Sequence of chain 1.C:
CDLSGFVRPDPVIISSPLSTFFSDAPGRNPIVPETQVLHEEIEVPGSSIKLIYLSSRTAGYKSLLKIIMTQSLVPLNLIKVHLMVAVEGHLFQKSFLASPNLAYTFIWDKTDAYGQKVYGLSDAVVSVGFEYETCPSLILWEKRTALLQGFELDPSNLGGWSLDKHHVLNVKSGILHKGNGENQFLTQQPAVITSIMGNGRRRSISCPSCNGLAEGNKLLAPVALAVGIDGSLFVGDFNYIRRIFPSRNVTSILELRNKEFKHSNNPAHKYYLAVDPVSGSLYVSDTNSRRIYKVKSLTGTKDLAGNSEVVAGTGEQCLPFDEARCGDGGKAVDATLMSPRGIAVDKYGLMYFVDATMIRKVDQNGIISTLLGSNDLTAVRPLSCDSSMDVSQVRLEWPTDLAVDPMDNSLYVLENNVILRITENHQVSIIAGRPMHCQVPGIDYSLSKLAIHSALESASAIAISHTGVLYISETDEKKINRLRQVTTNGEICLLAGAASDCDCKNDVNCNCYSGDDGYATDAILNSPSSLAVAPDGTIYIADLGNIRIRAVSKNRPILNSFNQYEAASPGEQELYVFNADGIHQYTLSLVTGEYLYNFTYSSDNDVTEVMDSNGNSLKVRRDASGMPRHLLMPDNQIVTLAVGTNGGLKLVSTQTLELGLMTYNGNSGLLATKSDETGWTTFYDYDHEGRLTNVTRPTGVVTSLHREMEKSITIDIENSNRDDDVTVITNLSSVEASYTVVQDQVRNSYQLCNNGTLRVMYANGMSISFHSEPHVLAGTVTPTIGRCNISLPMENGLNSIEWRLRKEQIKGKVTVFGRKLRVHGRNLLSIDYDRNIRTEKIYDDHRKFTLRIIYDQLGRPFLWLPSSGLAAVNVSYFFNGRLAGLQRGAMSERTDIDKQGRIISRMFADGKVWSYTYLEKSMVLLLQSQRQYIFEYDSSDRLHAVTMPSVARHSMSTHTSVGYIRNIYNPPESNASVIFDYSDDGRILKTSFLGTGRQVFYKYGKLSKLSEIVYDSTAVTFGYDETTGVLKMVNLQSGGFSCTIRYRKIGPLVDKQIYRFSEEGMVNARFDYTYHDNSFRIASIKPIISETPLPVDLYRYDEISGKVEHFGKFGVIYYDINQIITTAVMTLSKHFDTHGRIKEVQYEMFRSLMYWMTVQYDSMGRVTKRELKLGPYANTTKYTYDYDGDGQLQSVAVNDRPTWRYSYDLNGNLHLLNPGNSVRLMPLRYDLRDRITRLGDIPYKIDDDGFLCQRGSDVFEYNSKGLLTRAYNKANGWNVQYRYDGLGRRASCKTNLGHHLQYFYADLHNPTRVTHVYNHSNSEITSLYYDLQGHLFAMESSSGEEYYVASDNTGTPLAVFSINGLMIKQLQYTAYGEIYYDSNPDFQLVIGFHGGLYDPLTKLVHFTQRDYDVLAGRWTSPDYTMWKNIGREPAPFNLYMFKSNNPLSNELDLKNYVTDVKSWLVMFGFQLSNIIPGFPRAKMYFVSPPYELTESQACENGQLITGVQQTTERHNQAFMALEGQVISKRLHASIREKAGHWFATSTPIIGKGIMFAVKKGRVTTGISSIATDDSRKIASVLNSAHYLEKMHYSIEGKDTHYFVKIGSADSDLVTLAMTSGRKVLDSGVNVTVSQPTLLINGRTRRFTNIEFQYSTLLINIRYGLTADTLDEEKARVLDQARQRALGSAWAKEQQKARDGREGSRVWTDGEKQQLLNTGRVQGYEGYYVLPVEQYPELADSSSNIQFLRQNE

Binding-site contacts:
Ligand atom O5 contacts residue ASN1319 of chain 1.C at 2.3 Å (h-bond).
Ligand atom C8 contacts residue LEU1301 of chain 1.C at 3.8 Å (hydrophobic).
Ligand atom O4 contacts residue ILE1368 of chain 1.C at 3.3 Å (h-bond).
Ligand atom C1 contacts residue ASN1384 of chain 1.C at 3.8 Å.
Ligand atom C3 contacts residue ASN1319 of chain 1.C at 3.8 Å.
Ligand atom O4 contacts residue SER1383 of chain 1.C at 3.1 Å (h-bond).
Ligand atom O3 contacts residue ASP1386 of chain 1.C at 3.8 Å.
Ligand atom C6 contacts residue ASN1384 of chain 1.C at 3.7 Å.
Ligand atom N2 contacts residue ASN1319 of chain 1.C at 3.0 Å (h-bond).
Ligand atom O5 contacts residue ASP1386 of chain 1.C at 3.9 Å.
Ligand atom O4 contacts residue ASN1384 of chain 1.C at 3.5 Å.
Ligand atom C7 contacts residue ASN1319 of chain 1.C at 3.4 Å.
Ligand atom C6 contacts residue ASP1386 of chain 1.C at 3.3 Å.
Ligand atom O6 contacts residue SER1383 of chain 1.C at 3.6 Å.
Ligand atom O3 contacts residue GLN1388 of chain 1.C at 3.2 Å (h-bond).
Ligand atom N2 contacts residue GLN1388 of chain 1.C at 3.2 Å (h-bond).
Ligand atom C6 contacts residue SER1383 of chain 1.C at 3.3 Å.
Ligand atom O7 contacts residue ASN1319 of chain 1.C at 3.4 Å (h-bond).
Ligand atom C6 contacts residue SER1321 of chain 1.C at 3.9 Å.
Ligand atom O5 contacts residue ASN1322 of chain 1.C at 3.1 Å (h-bond).
Ligand atom C5 contacts residue SER1321 of chain 1.C at 3.4 Å.
Ligand atom C4 contacts residue SER1383 of chain 1.C at 3.9 Å.
Ligand atom C6 contacts residue ASN1322 of chain 1.C at 3.7 Å.
Ligand atom C8 contacts residue GLN1388 of chain 1.C at 3.7 Å.
Ligand atom C1 contacts residue ASN1319 of chain 1.C at 1.4 Å.
Ligand atom O6 contacts residue ASP1386 of chain 1.C at 3.0 Å (salt-bridge).
Ligand atom C5 contacts residue ASN1384 of chain 1.C at 3.8 Å.
Ligand atom O6 contacts residue ASN1322 of chain 1.C at 3.4 Å.
Ligand atom O6 contacts residue SER1321 of chain 1.C at 3.3 Å (h-bond).
Ligand atom C2 contacts residue ASN1319 of chain 1.C at 2.5 Å.
Ligand atom O6 contacts residue PHE1387 of chain 1.C at 3.4 Å.
Ligand atom C5 contacts residue ASN1319 of chain 1.C at 3.6 Å.
Ligand atom O5 contacts residue ASP1386 of chain 1.C at 3.9 Å.
Ligand atom C1 contacts residue SER1321 of chain 1.C at 3.4 Å.
Ligand atom O5 contacts residue SER1321 of chain 1.C at 3.2 Å (h-bond).
Ligand atom O6 contacts residue PHE1387 of chain 1.C at 3.7 Å.
Ligand atom C3 contacts residue GLN1388 of chain 1.C at 3.5 Å.
Ligand atom O6 contacts residue ASN1384 of chain 1.C at 3.6 Å.
Ligand atom O5 contacts residue ASN1384 of chain 1.C at 3.0 Å (h-bond).
Ligand atom C5 contacts residue ASP1386 of chain 1.C at 3.3 Å.

The small molecule below binds the protein below.
Small molecule (SMILES): CC(=O)N[C@H]1[C@H](O[C@H]2[C@H](O)[C@@H](NC(C)=O)CO[C@@H]2CO)O[C@H](CO)[C@@H](O[C@@H]2O[C@H](CO[C@H]3O[C@H](CO)[C@@H](O)[C@H](O[C@H]4O[C@H](CO)[C@@H](O)[C@H](O)[C@@H]4O)[C@@H]3O)[C@@H](O)[C@H](O[C@H]3O[C@H](CO)[C@@H](O)[C@H](O)[C@@H]3O[C@H]3O[C@H](CO)[C@@H](O)[C@H](O)[C@@H]3O[C@H]3O[C@H](CO)[C@@H](O)[C@H](O)[C@@H]3O)[C@@H]2O)[C@@H]1O